Sequence of chain 1.B:
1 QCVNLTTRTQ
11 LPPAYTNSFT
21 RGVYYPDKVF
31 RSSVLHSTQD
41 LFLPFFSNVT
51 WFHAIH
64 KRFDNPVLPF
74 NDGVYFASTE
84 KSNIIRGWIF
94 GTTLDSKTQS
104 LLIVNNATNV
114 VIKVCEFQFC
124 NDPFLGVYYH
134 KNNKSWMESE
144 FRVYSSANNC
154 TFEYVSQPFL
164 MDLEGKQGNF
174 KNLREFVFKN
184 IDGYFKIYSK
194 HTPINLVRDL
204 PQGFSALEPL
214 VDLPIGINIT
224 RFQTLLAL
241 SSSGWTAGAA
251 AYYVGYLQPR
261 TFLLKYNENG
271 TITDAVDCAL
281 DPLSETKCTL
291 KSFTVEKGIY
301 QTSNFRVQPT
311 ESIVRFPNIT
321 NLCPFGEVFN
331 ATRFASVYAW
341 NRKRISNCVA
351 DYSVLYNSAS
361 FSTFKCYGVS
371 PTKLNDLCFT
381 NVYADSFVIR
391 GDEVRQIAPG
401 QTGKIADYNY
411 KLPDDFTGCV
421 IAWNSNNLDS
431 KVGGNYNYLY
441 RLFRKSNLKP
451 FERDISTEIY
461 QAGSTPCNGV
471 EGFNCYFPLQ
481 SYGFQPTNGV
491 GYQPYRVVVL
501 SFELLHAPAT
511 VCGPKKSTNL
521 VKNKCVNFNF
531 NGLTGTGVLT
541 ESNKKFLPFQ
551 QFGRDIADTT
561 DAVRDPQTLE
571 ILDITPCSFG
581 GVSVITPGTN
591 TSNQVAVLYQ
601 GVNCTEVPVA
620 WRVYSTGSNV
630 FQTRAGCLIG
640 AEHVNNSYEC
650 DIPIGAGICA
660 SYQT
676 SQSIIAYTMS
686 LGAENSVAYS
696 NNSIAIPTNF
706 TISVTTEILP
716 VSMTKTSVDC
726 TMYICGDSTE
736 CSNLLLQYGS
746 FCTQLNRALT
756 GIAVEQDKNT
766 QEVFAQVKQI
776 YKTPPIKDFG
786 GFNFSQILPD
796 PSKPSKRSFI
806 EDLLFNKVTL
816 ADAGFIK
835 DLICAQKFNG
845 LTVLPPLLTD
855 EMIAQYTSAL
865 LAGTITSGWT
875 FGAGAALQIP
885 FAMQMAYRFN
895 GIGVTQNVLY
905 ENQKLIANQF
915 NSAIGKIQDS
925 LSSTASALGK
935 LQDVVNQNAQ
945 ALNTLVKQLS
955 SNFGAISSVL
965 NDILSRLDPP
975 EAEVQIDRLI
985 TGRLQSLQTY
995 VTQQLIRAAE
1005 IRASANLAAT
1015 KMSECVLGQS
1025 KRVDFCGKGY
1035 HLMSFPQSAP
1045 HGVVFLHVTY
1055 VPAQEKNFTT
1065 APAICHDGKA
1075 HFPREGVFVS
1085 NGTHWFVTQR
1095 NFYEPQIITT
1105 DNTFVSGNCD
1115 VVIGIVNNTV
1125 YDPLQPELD

This protein binds this small molecule.
Small molecule (SMILES): CC(=O)N[C@@H]1[C@@H](O)[C@H](O)[C@@H](CO)O[C@H]1O

Sequence of chain 1.A:
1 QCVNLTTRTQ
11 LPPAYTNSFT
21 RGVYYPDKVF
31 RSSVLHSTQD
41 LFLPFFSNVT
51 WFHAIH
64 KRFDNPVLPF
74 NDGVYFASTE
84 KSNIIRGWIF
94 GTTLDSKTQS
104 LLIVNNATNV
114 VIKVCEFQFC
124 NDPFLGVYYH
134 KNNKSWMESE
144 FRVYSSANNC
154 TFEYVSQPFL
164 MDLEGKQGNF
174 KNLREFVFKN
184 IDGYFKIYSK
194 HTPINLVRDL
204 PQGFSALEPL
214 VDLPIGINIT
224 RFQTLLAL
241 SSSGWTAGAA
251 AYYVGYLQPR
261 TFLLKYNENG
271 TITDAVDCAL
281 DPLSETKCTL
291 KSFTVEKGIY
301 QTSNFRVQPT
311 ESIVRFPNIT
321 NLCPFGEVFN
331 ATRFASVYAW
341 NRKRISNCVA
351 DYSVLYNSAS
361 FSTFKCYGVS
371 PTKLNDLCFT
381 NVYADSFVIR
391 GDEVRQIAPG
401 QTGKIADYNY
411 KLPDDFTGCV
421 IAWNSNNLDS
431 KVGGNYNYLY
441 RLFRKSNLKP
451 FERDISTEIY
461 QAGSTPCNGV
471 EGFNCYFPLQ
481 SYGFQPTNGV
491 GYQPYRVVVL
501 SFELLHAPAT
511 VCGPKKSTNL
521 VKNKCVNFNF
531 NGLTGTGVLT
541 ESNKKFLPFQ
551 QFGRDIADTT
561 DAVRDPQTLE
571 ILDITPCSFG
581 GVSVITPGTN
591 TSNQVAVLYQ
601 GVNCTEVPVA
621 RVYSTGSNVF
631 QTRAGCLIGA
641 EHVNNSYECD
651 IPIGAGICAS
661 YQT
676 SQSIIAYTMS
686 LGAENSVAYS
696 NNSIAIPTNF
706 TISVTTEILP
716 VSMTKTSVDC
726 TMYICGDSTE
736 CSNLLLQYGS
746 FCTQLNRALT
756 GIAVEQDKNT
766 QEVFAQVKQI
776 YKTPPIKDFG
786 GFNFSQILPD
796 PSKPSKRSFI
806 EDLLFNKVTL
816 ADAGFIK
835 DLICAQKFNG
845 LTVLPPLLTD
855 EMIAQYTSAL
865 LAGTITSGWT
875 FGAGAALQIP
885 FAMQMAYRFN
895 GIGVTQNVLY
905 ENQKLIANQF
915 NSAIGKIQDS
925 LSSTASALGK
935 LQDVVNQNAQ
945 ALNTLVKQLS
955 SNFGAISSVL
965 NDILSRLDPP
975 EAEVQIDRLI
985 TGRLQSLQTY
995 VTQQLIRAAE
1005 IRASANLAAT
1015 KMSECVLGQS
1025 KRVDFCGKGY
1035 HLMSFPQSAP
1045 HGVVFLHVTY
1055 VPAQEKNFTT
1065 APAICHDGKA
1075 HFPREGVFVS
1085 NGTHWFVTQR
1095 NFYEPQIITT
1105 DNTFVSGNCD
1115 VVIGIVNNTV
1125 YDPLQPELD

Binding-site contacts:
Ligand atom C3 contacts residue ASN269 of chain 1.B at 3.8 Å.
Ligand atom N2 contacts residue ASN269 of chain 1.B at 2.8 Å (h-bond).
Ligand atom C7 contacts residue ASN269 of chain 1.B at 4.1 Å.
Ligand atom N2 contacts residue GLU268 of chain 1.B at 3.6 Å (salt-bridge).
Ligand atom C2 contacts residue ASN269 of chain 1.B at 2.5 Å.
Ligand atom C4 contacts residue ASN269 of chain 1.B at 3.9 Å.
Ligand atom C1 contacts residue LYS545 of chain 1.A at 4.1 Å.
Ligand atom C8 contacts residue GLU268 of chain 1.B at 3.0 Å.
Ligand atom C5 contacts residue LYS545 of chain 1.A at 4.4 Å.
Ligand atom O5 contacts residue ASN269 of chain 1.B at 2.4 Å (h-bond).
Ligand atom O5 contacts residue LYS545 of chain 1.A at 3.8 Å.
Ligand atom O4 contacts residue ASN269 of chain 1.B at 3.7 Å.
Ligand atom C7 contacts residue GLU268 of chain 1.B at 3.8 Å.
Ligand atom C5 contacts residue ASN269 of chain 1.B at 3.6 Å.
Ligand atom C1 contacts residue ASN269 of chain 1.B at 1.4 Å.